Binding-site contacts:
Ligand atom C4 contacts residue PRO203 of chain 42.A at 4.0 Å (hydrophobic).
Ligand atom N1 contacts residue PRO203 of chain 42.A at 3.8 Å.
Ligand atom N6 contacts residue PHE421 of chain 42.A at 3.8 Å.
Ligand atom C4 contacts residue PRO203 of chain 42.A at 4.1 Å (hydrophobic).
Ligand atom C6 contacts residue GLY422 of chain 42.A at 3.7 Å.
Ligand atom C2 contacts residue VAL202 of chain 42.A at 4.1 Å (hydrophobic).
Ligand atom N6 contacts residue SER415 of chain 42.A at 3.8 Å.
Ligand atom C5 contacts residue ASP201 of chain 42.A at 3.3 Å.
Ligand atom C5 contacts residue ARG91 of chain 42.A at 4.2 Å.
Ligand atom C5 contacts residue VAL202 of chain 42.A at 3.6 Å (hydrophobic).
Ligand atom N7 contacts residue ASN392 of chain 42.A at 4.2 Å.
Ligand atom O3' contacts residue PRO414 of chain 42.A at 4.2 Å.
Ligand atom N1 contacts residue GLY422 of chain 42.A at 2.9 Å (h-bond).
Ligand atom C6 contacts residue PRO203 of chain 42.A at 4.0 Å (hydrophobic).
Ligand atom C4 contacts residue VAL202 of chain 42.A at 3.7 Å (hydrophobic).
Ligand atom N4 contacts residue VAL202 of chain 42.A at 2.9 Å (h-bond).
Ligand atom N7 contacts residue PRO203 of chain 42.A at 4.1 Å.
Ligand atom C6 contacts residue VAL202 of chain 42.A at 4.1 Å (hydrophobic).
Ligand atom N1 contacts residue VAL202 of chain 42.A at 3.5 Å.
Ligand atom N4 contacts residue ASP201 of chain 42.A at 2.6 Å.
Ligand atom C1' contacts residue PRO203 of chain 42.A at 4.1 Å (hydrophobic).
Ligand atom C2' contacts residue PRO414 of chain 42.A at 3.6 Å (hydrophobic).
Ligand atom C5 contacts residue PRO203 of chain 42.A at 3.8 Å (hydrophobic).
Ligand atom C2' contacts residue PRO203 of chain 42.A at 3.3 Å (hydrophobic).
Ligand atom C2 contacts residue GLY422 of chain 42.A at 3.2 Å.
Ligand atom N7 contacts residue HIS413 of chain 42.A at 4.2 Å.
Ligand atom C8 contacts residue HIS413 of chain 42.A at 3.9 Å.
Ligand atom C2 contacts residue PRO203 of chain 42.A at 4.0 Å (hydrophobic).
Ligand atom N6 contacts residue GLY422 of chain 42.A at 3.3 Å (h-bond).
Ligand atom C2' contacts residue HIS413 of chain 42.A at 3.7 Å.
Ligand atom C5 contacts residue PRO203 of chain 42.A at 4.0 Å (hydrophobic).
Ligand atom C4 contacts residue ASP201 of chain 42.A at 3.5 Å.
Ligand atom OP2 contacts residue ASP409 of chain 2.A at 3.2 Å (salt-bridge).
Ligand atom N3 contacts residue ASP201 of chain 42.A at 4.2 Å.
Ligand atom C6 contacts residue SER415 of chain 42.A at 4.1 Å.
Ligand atom C6 contacts residue PRO203 of chain 42.A at 4.0 Å (hydrophobic).
Ligand atom N1 contacts residue PRO203 of chain 42.A at 4.2 Å.
Ligand atom N6 contacts residue VAL202 of chain 42.A at 4.2 Å.
Ligand atom N6 contacts residue GLY420 of chain 42.A at 3.7 Å.
Ligand atom N7 contacts residue SER415 of chain 42.A at 3.9 Å.

Sequence of chain 42.A:
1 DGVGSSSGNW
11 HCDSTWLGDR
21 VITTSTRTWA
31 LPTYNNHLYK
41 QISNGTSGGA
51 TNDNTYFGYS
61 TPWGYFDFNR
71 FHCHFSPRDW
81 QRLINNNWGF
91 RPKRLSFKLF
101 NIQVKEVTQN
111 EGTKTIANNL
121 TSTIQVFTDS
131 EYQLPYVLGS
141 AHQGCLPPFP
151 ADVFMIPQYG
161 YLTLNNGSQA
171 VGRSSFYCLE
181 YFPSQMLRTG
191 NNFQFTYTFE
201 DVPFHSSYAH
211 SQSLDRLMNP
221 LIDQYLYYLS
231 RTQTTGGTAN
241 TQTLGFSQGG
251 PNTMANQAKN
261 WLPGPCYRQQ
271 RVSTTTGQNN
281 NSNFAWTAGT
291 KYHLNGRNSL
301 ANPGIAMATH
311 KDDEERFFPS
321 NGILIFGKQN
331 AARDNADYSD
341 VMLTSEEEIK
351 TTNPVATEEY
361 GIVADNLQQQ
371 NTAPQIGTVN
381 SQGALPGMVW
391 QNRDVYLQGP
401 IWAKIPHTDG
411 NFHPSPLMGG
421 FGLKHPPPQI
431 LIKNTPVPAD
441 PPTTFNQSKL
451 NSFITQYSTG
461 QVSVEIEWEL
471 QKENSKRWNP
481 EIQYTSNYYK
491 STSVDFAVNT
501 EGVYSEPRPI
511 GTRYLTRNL

This small molecule binds to this protein.
Small molecule (SMILES): Nc1ccn([C@H]2C[C@H](O[P](=O)(O)OC[C@H]3O[C@@H](n4cnc5c(N)ncnc54)C[C@@H]3O)[C@@H](CO)O2)c(=O)n1

Sequence of chain 2.A:
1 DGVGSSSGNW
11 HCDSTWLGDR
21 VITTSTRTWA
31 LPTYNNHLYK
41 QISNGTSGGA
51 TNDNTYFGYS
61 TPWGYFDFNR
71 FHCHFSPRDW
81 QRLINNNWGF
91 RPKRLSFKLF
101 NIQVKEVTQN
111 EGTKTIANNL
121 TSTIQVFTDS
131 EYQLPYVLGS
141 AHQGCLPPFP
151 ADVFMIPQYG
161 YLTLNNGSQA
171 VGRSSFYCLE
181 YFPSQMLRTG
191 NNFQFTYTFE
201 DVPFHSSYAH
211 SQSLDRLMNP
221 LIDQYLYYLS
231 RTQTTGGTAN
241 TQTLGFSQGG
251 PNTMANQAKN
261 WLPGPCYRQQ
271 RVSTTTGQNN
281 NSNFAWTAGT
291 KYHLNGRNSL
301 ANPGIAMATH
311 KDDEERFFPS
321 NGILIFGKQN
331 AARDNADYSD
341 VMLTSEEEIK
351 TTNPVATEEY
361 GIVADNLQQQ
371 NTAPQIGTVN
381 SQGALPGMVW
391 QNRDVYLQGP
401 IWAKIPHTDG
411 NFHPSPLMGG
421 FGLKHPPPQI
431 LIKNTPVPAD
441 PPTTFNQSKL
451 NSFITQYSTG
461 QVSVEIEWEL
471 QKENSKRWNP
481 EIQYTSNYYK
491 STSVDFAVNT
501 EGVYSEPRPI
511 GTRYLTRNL